Sequence of chain 1.A:
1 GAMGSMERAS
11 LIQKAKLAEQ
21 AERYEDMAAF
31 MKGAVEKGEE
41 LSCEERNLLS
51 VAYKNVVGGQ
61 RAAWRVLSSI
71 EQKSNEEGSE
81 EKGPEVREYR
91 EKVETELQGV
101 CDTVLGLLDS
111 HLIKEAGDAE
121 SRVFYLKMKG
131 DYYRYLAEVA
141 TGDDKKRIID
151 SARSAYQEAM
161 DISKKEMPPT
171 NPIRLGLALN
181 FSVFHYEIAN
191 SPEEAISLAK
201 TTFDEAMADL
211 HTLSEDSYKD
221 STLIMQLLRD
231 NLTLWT

The protein below binds the small molecule below.
Small molecule (SMILES): O=C(CCl)NCC1CCN(C(=O)C2(Nc3ccccc3)CCNCC2)CC1

Sequence of chain 1.B:
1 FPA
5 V

Binding-site contacts:
Ligand atom O1 contacts residue ILE173 of chain 1.A at 3.6 Å.
Ligand atom C3 contacts residue ASN47 of chain 1.A at 3.1 Å.
Ligand atom C1 contacts residue ASN47 of chain 1.A at 3.5 Å.
Ligand atom O2 contacts residue PRO172 of chain 1.A at 4.1 Å.
Ligand atom C3 contacts residue CYS43 of chain 1.A at 3.5 Å (hydrophobic).
Ligand atom C14 contacts residue VAL5 of chain 1.B at 3.8 Å (hydrophobic).
Ligand atom C1 contacts residue ILE173 of chain 1.A at 3.7 Å (hydrophobic).
Ligand atom O1 contacts residue ASN47 of chain 1.A at 4.0 Å.
Ligand atom C10 contacts residue VAL5 of chain 1.B at 3.8 Å (hydrophobic).
Ligand atom N1 contacts residue CYS43 of chain 1.A at 3.2 Å (h-bond).
Ligand atom O2 contacts residue ILE224 of chain 1.A at 3.6 Å.
Ligand atom O1 contacts residue ARG46 of chain 1.A at 2.9 Å (salt-bridge).
Ligand atom C19 contacts residue ASN47 of chain 1.A at 2.8 Å.
Ligand atom C6 contacts residue PRO172 of chain 1.A at 4.2 Å (hydrophobic).
Ligand atom C4 contacts residue ILE173 of chain 1.A at 3.9 Å (hydrophobic).
Ligand atom C10 contacts residue PRO172 of chain 1.A at 4.2 Å (hydrophobic).
Ligand atom C1 contacts residue ARG46 of chain 1.A at 3.9 Å.
Ligand atom C17 contacts residue VAL5 of chain 1.B at 3.9 Å (hydrophobic).
Ligand atom C11 contacts residue PRO172 of chain 1.A at 3.3 Å (hydrophobic).
Ligand atom C2 contacts residue ARG46 of chain 1.A at 4.1 Å.
Ligand atom C12 contacts residue ILE173 of chain 1.A at 4.1 Å (hydrophobic).
Ligand atom C20 contacts residue ASN47 of chain 1.A at 2.8 Å.
Ligand atom C12 contacts residue PRO172 of chain 1.A at 4.2 Å (hydrophobic).
Ligand atom C12 contacts residue LYS127 of chain 1.A at 3.7 Å.
Ligand atom C4 contacts residue ASN47 of chain 1.A at 3.8 Å.
Ligand atom O1 contacts residue CYS43 of chain 1.A at 3.2 Å (h-bond).
Ligand atom C2 contacts residue CYS43 of chain 1.A at 1.8 Å (hydrophobic).
Ligand atom N1 contacts residue ILE173 of chain 1.A at 3.8 Å.
Ligand atom C20 contacts residue PHE124 of chain 1.A at 4.2 Å (hydrophobic).
Ligand atom C11 contacts residue ILE173 of chain 1.A at 4.0 Å (hydrophobic).
Ligand atom C9 contacts residue VAL5 of chain 1.B at 4.1 Å (hydrophobic).
Ligand atom C11 contacts residue VAL5 of chain 1.B at 3.8 Å (hydrophobic).
Ligand atom C10 contacts residue ILE224 of chain 1.A at 4.1 Å (hydrophobic).
Ligand atom C12 contacts residue VAL5 of chain 1.B at 4.0 Å (hydrophobic).
Ligand atom N1 contacts residue ASN47 of chain 1.A at 2.8 Å (h-bond).
Ligand atom C11 contacts residue GLY176 of chain 1.A at 4.0 Å.
Ligand atom C1 contacts residue CYS43 of chain 1.A at 2.5 Å (hydrophobic).
Ligand atom C13 contacts residue PHE124 of chain 1.A at 4.0 Å (hydrophobic).
Ligand atom C5 contacts residue PRO172 of chain 1.A at 3.8 Å (hydrophobic).
Ligand atom C13 contacts residue LYS127 of chain 1.A at 3.8 Å.